Sequence of chain 1.C:
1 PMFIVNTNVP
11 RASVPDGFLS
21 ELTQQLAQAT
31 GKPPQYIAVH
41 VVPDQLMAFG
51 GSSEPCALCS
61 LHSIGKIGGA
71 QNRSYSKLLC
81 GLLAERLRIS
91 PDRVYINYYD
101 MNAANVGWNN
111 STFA

Sequence of chain 1.B:
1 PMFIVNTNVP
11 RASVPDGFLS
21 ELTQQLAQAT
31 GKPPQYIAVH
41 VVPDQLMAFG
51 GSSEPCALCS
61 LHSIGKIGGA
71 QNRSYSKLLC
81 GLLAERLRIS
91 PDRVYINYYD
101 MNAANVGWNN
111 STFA

Binding-site contacts:
Ligand atom C8 contacts residue PHE113 of chain 1.C at 3.8 Å (hydrophobic).
Ligand atom C2 contacts residue TYR36 of chain 1.C at 3.9 Å (hydrophobic).
Ligand atom S contacts residue MET2 of chain 1.C at 4.0 Å.
Ligand atom O2 contacts residue PHE113 of chain 1.C at 4.1 Å.
Ligand atom C5 contacts residue TYR36 of chain 1.C at 3.7 Å (hydrophobic).
Ligand atom C9 contacts residue PHE113 of chain 1.C at 3.8 Å (hydrophobic).
Ligand atom C10 contacts residue PHE113 of chain 1.C at 3.5 Å (hydrophobic).
Ligand atom C11 contacts residue PHE113 of chain 1.C at 3.8 Å (hydrophobic).
Ligand atom C13 contacts residue ILE64 of chain 1.C at 3.6 Å (hydrophobic).
Ligand atom C contacts residue TYR95 of chain 1.B at 3.5 Å (hydrophobic).
Ligand atom N contacts residue PRO1 of chain 1.C at 2.4 Å (h-bond).
Ligand atom C1 contacts residue PHE113 of chain 1.C at 3.7 Å (hydrophobic).
Ligand atom C4 contacts residue TYR36 of chain 1.C at 3.6 Å (hydrophobic).
Ligand atom O4 contacts residue TRP108 of chain 1.C at 3.5 Å.
Ligand atom C17 contacts residue TYR36 of chain 1.C at 3.6 Å (hydrophobic).
Ligand atom C16 contacts residue PHE113 of chain 1.C at 3.2 Å (hydrophobic).
Ligand atom C14 contacts residue ILE64 of chain 1.C at 3.8 Å (hydrophobic).
Ligand atom C18 contacts residue TYR36 of chain 1.C at 3.6 Å (hydrophobic).
Ligand atom C1 contacts residue TYR95 of chain 1.B at 4.0 Å (hydrophobic).
Ligand atom C17 contacts residue PHE113 of chain 1.C at 3.6 Å (hydrophobic).
Ligand atom N contacts residue TYR36 of chain 1.C at 3.8 Å.
Ligand atom C19 contacts residue PHE113 of chain 1.C at 4.0 Å (hydrophobic).
Ligand atom C7 contacts residue LYS32 of chain 1.C at 4.1 Å.
Ligand atom C15 contacts residue PHE113 of chain 1.C at 3.4 Å (hydrophobic).
Ligand atom C6 contacts residue TYR36 of chain 1.C at 3.8 Å (hydrophobic).
Ligand atom C5 contacts residue PRO1 of chain 1.C at 3.8 Å (hydrophobic).
Ligand atom C12 contacts residue ALA103 of chain 1.C at 3.9 Å (hydrophobic).
Ligand atom O contacts residue TYR36 of chain 1.C at 3.5 Å.
Ligand atom S contacts residue PRO1 of chain 1.C at 2.9 Å (h-bond).
Ligand atom C4 contacts residue LYS32 of chain 1.C at 4.1 Å.
Ligand atom C contacts residue TYR36 of chain 1.C at 3.7 Å (hydrophobic).
Ligand atom C19 contacts residue TRP108 of chain 1.C at 4.0 Å (hydrophobic).
Ligand atom C6 contacts residue PRO1 of chain 1.C at 1.7 Å (hydrophobic).
Ligand atom C3 contacts residue TYR36 of chain 1.C at 3.5 Å (hydrophobic).
Ligand atom O1 contacts residue LYS32 of chain 1.C at 3.1 Å (salt-bridge).
Ligand atom C18 contacts residue PHE113 of chain 1.C at 4.0 Å (hydrophobic).
Ligand atom C20 contacts residue PHE113 of chain 1.C at 3.8 Å (hydrophobic).
Ligand atom C7 contacts residue TYR36 of chain 1.C at 4.0 Å (hydrophobic).
Ligand atom O2 contacts residue ALA103 of chain 1.C at 3.4 Å.
Ligand atom O3 contacts residue PHE113 of chain 1.C at 3.4 Å.

A small-molecule ligand and the protein it binds are described below.
Small molecule (SMILES): O=C(O)c1cc(/N=C/S)ccc1-c1c2ccc(=O)cc-2oc2cc(O)ccc12